Sequence of chain 1.D:
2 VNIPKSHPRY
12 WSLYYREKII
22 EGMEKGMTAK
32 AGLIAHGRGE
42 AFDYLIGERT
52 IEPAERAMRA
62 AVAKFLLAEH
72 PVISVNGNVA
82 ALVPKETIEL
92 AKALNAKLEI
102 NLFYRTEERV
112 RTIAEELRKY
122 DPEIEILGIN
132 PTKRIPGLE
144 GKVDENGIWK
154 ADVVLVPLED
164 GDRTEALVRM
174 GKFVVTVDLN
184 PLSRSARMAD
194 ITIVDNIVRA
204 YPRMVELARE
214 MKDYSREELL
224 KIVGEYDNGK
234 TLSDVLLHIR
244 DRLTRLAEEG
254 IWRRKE

Binding-site contacts:
Ligand atom C4 contacts residue LEU161 of chain 1.D at 3.5 Å (hydrophobic).
Ligand atom N1 contacts residue LEU182 of chain 1.D at 3.8 Å.
Ligand atom N7 contacts residue LEU161 of chain 1.D at 3.7 Å.
Ligand atom O4' contacts residue LEU161 of chain 1.D at 3.4 Å.
Ligand atom O5' contacts residue GLU162 of chain 1.D at 3.6 Å (salt-bridge).
Ligand atom N3 contacts residue LEU161 of chain 1.D at 3.6 Å.
Ligand atom C2 contacts residue LEU182 of chain 1.D at 3.6 Å (hydrophobic).
Ligand atom C4' contacts residue ASP181 of chain 1.D at 3.4 Å.
Ligand atom C2 contacts residue ASP198 of chain 1.D at 3.4 Å.
Ligand atom C8 contacts residue LEU161 of chain 1.D at 3.8 Å (hydrophobic).
Ligand atom C6 contacts residue ASN199 of chain 1.D at 3.4 Å.
Ligand atom N7 contacts residue HIS37 of chain 1.D at 3.8 Å.
Ligand atom O5' contacts residue ARG39 of chain 1.D at 3.8 Å.
Ligand atom C2' contacts residue ASP181 of chain 1.D at 3.3 Å.
Ligand atom C5' contacts residue ARG39 of chain 1.D at 3.1 Å.
Ligand atom C2 contacts residue ASN199 of chain 1.D at 3.4 Å.
Ligand atom C8 contacts residue GLY40 of chain 1.D at 3.8 Å.
Ligand atom N6 contacts residue ASN199 of chain 1.D at 3.0 Å (h-bond).
Ligand atom O2' contacts residue ASP181 of chain 1.D at 2.8 Å (salt-bridge).
Ligand atom O2' contacts residue ASN183 of chain 1.D at 2.9 Å (h-bond).
Ligand atom C2' contacts residue GLY40 of chain 1.D at 3.9 Å.
Ligand atom C2 contacts residue ILE200 of chain 1.D at 3.1 Å (hydrophobic).
Ligand atom N6 contacts residue LEU83 of chain 1.D at 3.7 Å.
Ligand atom C5 contacts residue LEU161 of chain 1.D at 3.8 Å (hydrophobic).
Ligand atom N1 contacts residue ASN199 of chain 1.D at 2.9 Å (h-bond).
Ligand atom N9 contacts residue LEU161 of chain 1.D at 3.4 Å.
Ligand atom C1' contacts residue ASP181 of chain 1.D at 3.5 Å.
Ligand atom C3' contacts residue ASP181 of chain 1.D at 3.2 Å.
Ligand atom N7 contacts residue ALA36 of chain 1.D at 3.6 Å.
Ligand atom C6 contacts residue ILE200 of chain 1.D at 3.9 Å (hydrophobic).
Ligand atom N1 contacts residue ILE200 of chain 1.D at 2.9 Å (h-bond).
Ligand atom C1' contacts residue LEU161 of chain 1.D at 3.8 Å (hydrophobic).
Ligand atom O3' contacts residue ASP181 of chain 1.D at 2.7 Å (salt-bridge).
Ligand atom N3 contacts residue LEU182 of chain 1.D at 3.6 Å.
Ligand atom C3' contacts residue ARG39 of chain 1.D at 3.8 Å.
Ligand atom O3' contacts residue ASN183 of chain 1.D at 3.0 Å.
Ligand atom O5' contacts residue LEU161 of chain 1.D at 2.7 Å (h-bond).
Ligand atom N6 contacts residue ILE200 of chain 1.D at 3.8 Å.
Ligand atom O2' contacts residue LEU182 of chain 1.D at 3.0 Å (h-bond).
Ligand atom C8 contacts residue ALA36 of chain 1.D at 2.9 Å (hydrophobic).

The small molecule below binds the protein below.
Small molecule (SMILES): Nc1ncnc2c1ncn2[C@@H]1O[C@H](CO)[C@@H](O)[C@H]1O